Sequence of chain 1.B:
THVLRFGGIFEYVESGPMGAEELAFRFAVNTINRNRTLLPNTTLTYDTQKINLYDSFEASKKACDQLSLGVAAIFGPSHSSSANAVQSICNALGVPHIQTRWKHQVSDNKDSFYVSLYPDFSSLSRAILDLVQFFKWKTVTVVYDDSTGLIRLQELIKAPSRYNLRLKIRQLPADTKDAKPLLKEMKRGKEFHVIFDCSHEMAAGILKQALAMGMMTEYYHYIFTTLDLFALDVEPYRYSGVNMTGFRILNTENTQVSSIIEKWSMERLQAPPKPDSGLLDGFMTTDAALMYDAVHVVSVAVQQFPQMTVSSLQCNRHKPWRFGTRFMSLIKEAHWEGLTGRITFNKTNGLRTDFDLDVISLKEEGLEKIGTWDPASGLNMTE

Binding-site contacts:
Ligand atom O5 contacts residue THR349 of chain 1.B at 4.1 Å.
Ligand atom C2 contacts residue THR354 of chain 1.B at 3.7 Å.
Ligand atom C1 contacts residue ASN350 of chain 1.B at 4.4 Å.
Ligand atom O6 contacts residue ASN347 of chain 1.B at 3.8 Å.
Ligand atom C2 contacts residue ASN347 of chain 1.B at 2.7 Å.
Ligand atom O7 contacts residue ASN347 of chain 1.B at 3.1 Å (h-bond).
Ligand atom C5 contacts residue ASN347 of chain 1.B at 3.5 Å.
Ligand atom O5 contacts residue ASN347 of chain 1.B at 2.3 Å (h-bond).
Ligand atom N2 contacts residue ASN347 of chain 1.B at 2.3 Å (h-bond).
Ligand atom O6 contacts residue THR354 of chain 1.B at 3.5 Å.
Ligand atom C6 contacts residue ASN347 of chain 1.B at 3.8 Å.
Ligand atom C5 contacts residue ASN350 of chain 1.B at 4.3 Å.
Ligand atom C7 contacts residue ASN347 of chain 1.B at 2.5 Å.
Ligand atom O6 contacts residue ASN350 of chain 1.B at 3.9 Å.
Ligand atom C3 contacts residue ASN347 of chain 1.B at 3.9 Å.
Ligand atom C6 contacts residue ASN350 of chain 1.B at 3.6 Å.
Ligand atom C1 contacts residue THR354 of chain 1.B at 3.9 Å.
Ligand atom C1 contacts residue ASN347 of chain 1.B at 1.4 Å.
Ligand atom C7 contacts residue THR354 of chain 1.B at 4.2 Å.
Ligand atom C4 contacts residue ASN347 of chain 1.B at 4.2 Å.
Ligand atom O5 contacts residue ASN350 of chain 1.B at 4.0 Å.
Ligand atom N2 contacts residue THR354 of chain 1.B at 4.3 Å.
Ligand atom C8 contacts residue ASN347 of chain 1.B at 3.1 Å.
Ligand atom O7 contacts residue THR354 of chain 1.B at 3.6 Å (h-bond).

The protein below binds the small molecule below.
Small molecule (SMILES): CC(=O)N[C@@H]1[C@@H](O)[C@H](O)[C@@H](CO)O[C@H]1O